Sequence of chain 3.C:
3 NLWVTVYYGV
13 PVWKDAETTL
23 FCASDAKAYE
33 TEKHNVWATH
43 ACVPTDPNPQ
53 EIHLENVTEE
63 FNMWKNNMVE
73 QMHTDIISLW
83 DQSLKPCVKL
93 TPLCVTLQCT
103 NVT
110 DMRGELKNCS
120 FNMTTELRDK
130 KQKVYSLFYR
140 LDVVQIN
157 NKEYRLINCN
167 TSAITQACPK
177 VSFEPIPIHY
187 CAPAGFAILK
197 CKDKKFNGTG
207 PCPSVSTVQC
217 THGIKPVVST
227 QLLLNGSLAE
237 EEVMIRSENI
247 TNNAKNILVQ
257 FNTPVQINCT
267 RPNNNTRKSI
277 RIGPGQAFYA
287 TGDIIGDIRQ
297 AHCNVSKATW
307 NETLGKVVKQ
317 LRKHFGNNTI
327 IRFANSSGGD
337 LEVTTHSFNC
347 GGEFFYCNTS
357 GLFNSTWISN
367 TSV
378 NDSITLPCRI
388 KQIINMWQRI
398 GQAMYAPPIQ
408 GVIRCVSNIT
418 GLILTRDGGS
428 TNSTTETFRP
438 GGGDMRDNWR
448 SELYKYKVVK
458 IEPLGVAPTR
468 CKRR

Binding-site contacts:
Ligand atom C6 contacts residue GLY347 of chain 3.C at 4.0 Å.
Ligand atom C8 contacts residue ASN345 of chain 3.C at 3.2 Å.
Ligand atom N2 contacts residue SER414 of chain 3.C at 3.3 Å (h-bond).
Ligand atom O6 contacts residue LYS221 of chain 3.C at 4.0 Å.
Ligand atom C2 contacts residue ASN231 of chain 3.C at 2.5 Å.
Ligand atom O5 contacts residue NAG1 of chain 3.J at 3.2 Å.
Ligand atom C7 contacts residue PRO181 of chain 3.C at 4.1 Å (hydrophobic).
Ligand atom C6 contacts residue VAL413 of chain 3.C at 3.8 Å (hydrophobic).
Ligand atom O7 contacts residue PRO181 of chain 3.C at 3.1 Å.
Ligand atom C5 contacts residue ASN231 of chain 3.C at 3.6 Å.
Ligand atom O5 contacts residue SER414 of chain 3.C at 4.1 Å.
Ligand atom C3 contacts residue ASN231 of chain 3.C at 3.8 Å.
Ligand atom C5 contacts residue SER414 of chain 3.C at 4.1 Å.
Ligand atom C5 contacts residue VAL413 of chain 3.C at 3.3 Å (hydrophobic).
Ligand atom O4 contacts residue ILE406 of chain 3.C at 4.0 Å.
Ligand atom O4 contacts residue VAL413 of chain 3.C at 4.0 Å.
Ligand atom O7 contacts residue ASN345 of chain 3.C at 4.1 Å.
Ligand atom C7 contacts residue ASN231 of chain 3.C at 3.8 Å.
Ligand atom C1 contacts residue GLU180 of chain 3.C at 3.5 Å.
Ligand atom N2 contacts residue ASN231 of chain 3.C at 2.9 Å (h-bond).
Ligand atom C1 contacts residue NAG1 of chain 3.J at 4.2 Å.
Ligand atom C4 contacts residue GLU180 of chain 3.C at 4.0 Å.
Ligand atom C8 contacts residue VAL223 of chain 3.C at 3.7 Å (hydrophobic).
Ligand atom O6 contacts residue GLU180 of chain 3.C at 2.8 Å (salt-bridge).
Ligand atom C4 contacts residue VAL413 of chain 3.C at 4.1 Å (hydrophobic).
Ligand atom O6 contacts residue GLY347 of chain 3.C at 3.8 Å.
Ligand atom O2 contacts residue LYS35 of chain 3.C at 3.2 Å (salt-bridge).
Ligand atom C6 contacts residue NAG1 of chain 3.J at 3.4 Å.
Ligand atom C7 contacts residue ASN345 of chain 3.C at 3.9 Å.
Ligand atom O3 contacts residue GLU180 of chain 3.C at 3.9 Å.
Ligand atom C2 contacts residue SER414 of chain 3.C at 3.4 Å.
Ligand atom C1 contacts residue ASN231 of chain 3.C at 1.4 Å.
Ligand atom O6 contacts residue NAG1 of chain 3.J at 3.5 Å.
Ligand atom O5 contacts residue GLU180 of chain 3.C at 3.7 Å.
Ligand atom O5 contacts residue ASN231 of chain 3.C at 2.3 Å (h-bond).
Ligand atom C5 contacts residue NAG1 of chain 3.J at 3.8 Å.
Ligand atom C6 contacts residue GLU180 of chain 3.C at 3.5 Å.
Ligand atom C1 contacts residue SER414 of chain 3.C at 3.1 Å.
Ligand atom C3 contacts residue SER414 of chain 3.C at 3.5 Å.
Ligand atom C5 contacts residue GLU180 of chain 3.C at 3.3 Å.

A small-molecule ligand and the protein it binds are described below.
Small molecule (SMILES): CC(=O)N[C@H]1[C@H](O[C@H]2[C@H](O)[C@@H](NC(C)=O)CO[C@@H]2CO)O[C@H](CO)[C@@H](O[C@@H]2O[C@H](CO[C@H]3O[C@H](CO)[C@@H](O)[C@H](O)[C@@H]3O)[C@@H](O)[C@H](O[C@H]3O[C@H](CO)[C@@H](O)[C@H](O)[C@@H]3O)[C@@H]2O)[C@@H]1O